Binding-site contacts:
Ligand atom CAX contacts residue CYS92 of chain 1.A at 2.7 Å (hydrophobic).
Ligand atom CAK contacts residue ILE133 of chain 1.A at 3.5 Å (hydrophobic).
Ligand atom SAP contacts residue PHE170 of chain 1.A at 3.8 Å.
Ligand atom CAH contacts residue ALA99 of chain 1.A at 3.7 Å (hydrophobic).
Ligand atom SAP contacts residue CYS92 of chain 1.A at 3.3 Å (h-bond).
Ligand atom CAJ contacts residue ARG95 of chain 1.A at 3.6 Å.
Ligand atom OAC contacts residue TYR134 of chain 1.A at 3.7 Å.
Ligand atom CAA contacts residue ILE148 of chain 1.A at 3.4 Å (hydrophobic).
Ligand atom CAT contacts residue CYS92 of chain 1.A at 3.0 Å (hydrophobic).
Ligand atom CAI contacts residue ILE88 of chain 1.A at 3.3 Å (hydrophobic).
Ligand atom CAL contacts residue MET171 of chain 1.A at 3.8 Å (hydrophobic).
Ligand atom OAD contacts residue ARG95 of chain 1.A at 3.5 Å.
Ligand atom CAW contacts residue CYS92 of chain 1.A at 3.1 Å (hydrophobic).
Ligand atom CAL contacts residue ILE88 of chain 1.A at 3.6 Å (hydrophobic).
Ligand atom CAI contacts residue LEU160 of chain 1.A at 3.7 Å (hydrophobic).
Ligand atom OAD contacts residue CYS92 of chain 1.A at 3.7 Å.
Ligand atom CAG contacts residue LEU140 of chain 1.A at 3.7 Å (hydrophobic).
Ligand atom CAM contacts residue CYS92 of chain 1.A at 3.0 Å (hydrophobic).
Ligand atom CAK contacts residue ALA99 of chain 1.A at 3.5 Å (hydrophobic).
Ligand atom CAL contacts residue LEU160 of chain 1.A at 3.5 Å (hydrophobic).
Ligand atom CAA contacts residue MET155 of chain 1.A at 3.5 Å (hydrophobic).
Ligand atom CAT contacts residue MET171 of chain 1.A at 3.7 Å (hydrophobic).
Ligand atom CAB contacts residue ARG95 of chain 1.A at 3.4 Å.
Ligand atom CAM contacts residue PHE170 of chain 1.A at 3.6 Å (hydrophobic).
Ligand atom SAP contacts residue MET171 of chain 1.A at 3.4 Å (h-bond).
Ligand atom NAY contacts residue SER96 of chain 1.A at 3.7 Å.
Ligand atom CAB contacts residue LEU140 of chain 1.A at 3.6 Å (hydrophobic).
Ligand atom CAI contacts residue MET171 of chain 1.A at 3.6 Å (hydrophobic).
Ligand atom CAR contacts residue ILE88 of chain 1.A at 3.7 Å (hydrophobic).
Ligand atom NAY contacts residue CYS92 of chain 1.A at 3.7 Å.
Ligand atom CAF contacts residue CYS92 of chain 1.A at 2.9 Å (hydrophobic).
Ligand atom CAS contacts residue ARG95 of chain 1.A at 3.6 Å.
Ligand atom CAV contacts residue CYS92 of chain 1.A at 3.8 Å (hydrophobic).
Ligand atom BRAE contacts residue PHE170 of chain 1.A at 3.7 Å.
Ligand atom CAQ contacts residue ARG95 of chain 1.A at 3.4 Å.
Ligand atom CAG contacts residue LEU137 of chain 1.A at 3.8 Å (hydrophobic).
Ligand atom CAH contacts residue ARG95 of chain 1.A at 3.7 Å.
Ligand atom OAC contacts residue ILE133 of chain 1.A at 3.2 Å.
Ligand atom CAN contacts residue SER96 of chain 1.A at 3.3 Å.
Ligand atom CAN contacts residue ARG95 of chain 1.A at 3.8 Å.

Sequence of chain 1.A:
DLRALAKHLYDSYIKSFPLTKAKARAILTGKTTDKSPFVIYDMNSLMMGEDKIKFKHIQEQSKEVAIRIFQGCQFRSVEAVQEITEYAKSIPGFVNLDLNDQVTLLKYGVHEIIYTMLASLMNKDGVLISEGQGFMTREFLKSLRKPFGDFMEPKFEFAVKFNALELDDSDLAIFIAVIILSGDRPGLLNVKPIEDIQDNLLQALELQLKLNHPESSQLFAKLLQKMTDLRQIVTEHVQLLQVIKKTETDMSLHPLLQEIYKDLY

The protein below binds the small molecule below.
Small molecule (SMILES): COc1ccc(Br)cc1/C=C1\SC(=O)N(Cc2ccc(C)cc2)C1=O